Sequence of chain 1.A:
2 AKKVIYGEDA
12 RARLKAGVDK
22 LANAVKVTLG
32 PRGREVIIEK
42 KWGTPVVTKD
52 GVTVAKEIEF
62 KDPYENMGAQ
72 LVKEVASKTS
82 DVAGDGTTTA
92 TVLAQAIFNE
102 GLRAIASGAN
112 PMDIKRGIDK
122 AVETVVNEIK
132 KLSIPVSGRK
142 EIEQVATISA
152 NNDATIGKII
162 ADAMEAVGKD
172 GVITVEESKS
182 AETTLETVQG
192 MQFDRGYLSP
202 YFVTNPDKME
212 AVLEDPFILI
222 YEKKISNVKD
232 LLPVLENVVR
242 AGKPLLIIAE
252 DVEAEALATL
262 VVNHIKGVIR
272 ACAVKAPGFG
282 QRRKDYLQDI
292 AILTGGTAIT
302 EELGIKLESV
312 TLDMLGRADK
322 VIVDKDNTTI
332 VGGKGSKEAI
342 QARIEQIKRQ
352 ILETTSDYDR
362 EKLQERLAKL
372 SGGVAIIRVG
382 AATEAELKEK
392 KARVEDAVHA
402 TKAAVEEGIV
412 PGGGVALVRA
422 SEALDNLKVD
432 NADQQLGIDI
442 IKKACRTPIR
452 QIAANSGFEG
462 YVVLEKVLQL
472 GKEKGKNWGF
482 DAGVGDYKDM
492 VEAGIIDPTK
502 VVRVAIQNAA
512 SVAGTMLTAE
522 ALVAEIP

Binding-site contacts:
Ligand atom O2G contacts residue THR89 of chain 1.A at 3.5 Å (h-bond).
Ligand atom O3A contacts residue LEU30 of chain 1.A at 3.4 Å.
Ligand atom O3G contacts residue MG1 of chain 1.V at 2.1 Å.
Ligand atom C8 contacts residue ILE149 of chain 1.A at 3.6 Å (hydrophobic).
Ligand atom O1G contacts residue ASP51 of chain 1.A at 3.5 Å (salt-bridge).
Ligand atom O2G contacts residue GLY52 of chain 1.A at 3.0 Å (h-bond).
Ligand atom O2B contacts residue GLY87 of chain 1.A at 3.1 Å.
Ligand atom N3 contacts residue GLY414 of chain 1.A at 3.3 Å.
Ligand atom O2A contacts residue MG1 of chain 1.V at 2.3 Å.
Ligand atom O2G contacts residue LYS50 of chain 1.A at 3.2 Å (salt-bridge).
Ligand atom PG contacts residue MG1 of chain 1.V at 3.4 Å.
Ligand atom O3' contacts residue ASP498 of chain 1.A at 3.6 Å.
Ligand atom PA contacts residue MG1 of chain 1.V at 3.6 Å.
Ligand atom O2' contacts residue ASP498 of chain 1.A at 2.7 Å (salt-bridge).
Ligand atom C2 contacts residue PHE481 of chain 1.A at 3.6 Å (hydrophobic).
Ligand atom O4' contacts residue ILE453 of chain 1.A at 3.7 Å.
Ligand atom O1B contacts residue GLY87 of chain 1.A at 3.2 Å (h-bond).
Ligand atom N6 contacts residue ASN153 of chain 1.A at 3.4 Å (h-bond).
Ligand atom O1B contacts residue ASP86 of chain 1.A at 3.4 Å (salt-bridge).
Ligand atom C5 contacts residue ILE496 of chain 1.A at 3.7 Å (hydrophobic).
Ligand atom PB contacts residue MG1 of chain 1.V at 3.5 Å.
Ligand atom O2G contacts residue ASP51 of chain 1.A at 3.5 Å.
Ligand atom N1 contacts residue ASP482 of chain 1.A at 3.3 Å (salt-bridge).
Ligand atom O1B contacts residue MG1 of chain 1.V at 2.3 Å.
Ligand atom O1A contacts residue LYS50 of chain 1.A at 3.1 Å (salt-bridge).
Ligand atom O2' contacts residue GLY414 of chain 1.A at 2.6 Å (h-bond).
Ligand atom O2B contacts residue THR89 of chain 1.A at 3.4 Å (h-bond).
Ligand atom C2 contacts residue ALA483 of chain 1.A at 3.5 Å (hydrophobic).
Ligand atom O5' contacts residue GLY31 of chain 1.A at 3.5 Å (h-bond).
Ligand atom N3B contacts residue THR89 of chain 1.A at 3.1 Å (h-bond).
Ligand atom O2B contacts residue THR90 of chain 1.A at 2.6 Å (h-bond).
Ligand atom O1G contacts residue THR88 of chain 1.A at 2.8 Å (h-bond).
Ligand atom O3G contacts residue ASP86 of chain 1.A at 2.8 Å (salt-bridge).
Ligand atom C6 contacts residue PRO32 of chain 1.A at 3.6 Å (hydrophobic).
Ligand atom PB contacts residue GLY87 of chain 1.A at 3.6 Å.
Ligand atom C2' contacts residue ASP498 of chain 1.A at 3.7 Å.
Ligand atom O2' contacts residue GLY413 of chain 1.A at 3.4 Å.
Ligand atom O1A contacts residue THR29 of chain 1.A at 3.0 Å (h-bond).
Ligand atom N1 contacts residue ALA483 of chain 1.A at 3.2 Å (h-bond).
Ligand atom N6 contacts residue ASP482 of chain 1.A at 3.2 Å (salt-bridge).

This small molecule binds to this protein.
Small molecule (SMILES): Nc1ncnc2c1ncn2[C@@H]1O[C@H](CO[P](=O)(O)O[P](=O)(O)NP(=O)(O)O)[C@@H](O)[C@H]1O